Binding-site contacts:
Ligand atom C4 contacts residue ASN1118 of chain 1.K at 4.2 Å.
Ligand atom O7 contacts residue ASN1118 of chain 1.K at 3.7 Å.
Ligand atom C5 contacts residue ASN1118 of chain 1.K at 3.6 Å.
Ligand atom C7 contacts residue ASN1118 of chain 1.K at 3.5 Å.
Ligand atom N2 contacts residue ASN1118 of chain 1.K at 2.9 Å (h-bond).
Ligand atom O5 contacts residue ASN1118 of chain 1.K at 2.4 Å (h-bond).
Ligand atom C3 contacts residue ASN1118 of chain 1.K at 3.8 Å.
Ligand atom C1 contacts residue ASN1118 of chain 1.K at 1.4 Å.
Ligand atom C2 contacts residue ASN1118 of chain 1.K at 2.5 Å.

Sequence of chain 1.K:
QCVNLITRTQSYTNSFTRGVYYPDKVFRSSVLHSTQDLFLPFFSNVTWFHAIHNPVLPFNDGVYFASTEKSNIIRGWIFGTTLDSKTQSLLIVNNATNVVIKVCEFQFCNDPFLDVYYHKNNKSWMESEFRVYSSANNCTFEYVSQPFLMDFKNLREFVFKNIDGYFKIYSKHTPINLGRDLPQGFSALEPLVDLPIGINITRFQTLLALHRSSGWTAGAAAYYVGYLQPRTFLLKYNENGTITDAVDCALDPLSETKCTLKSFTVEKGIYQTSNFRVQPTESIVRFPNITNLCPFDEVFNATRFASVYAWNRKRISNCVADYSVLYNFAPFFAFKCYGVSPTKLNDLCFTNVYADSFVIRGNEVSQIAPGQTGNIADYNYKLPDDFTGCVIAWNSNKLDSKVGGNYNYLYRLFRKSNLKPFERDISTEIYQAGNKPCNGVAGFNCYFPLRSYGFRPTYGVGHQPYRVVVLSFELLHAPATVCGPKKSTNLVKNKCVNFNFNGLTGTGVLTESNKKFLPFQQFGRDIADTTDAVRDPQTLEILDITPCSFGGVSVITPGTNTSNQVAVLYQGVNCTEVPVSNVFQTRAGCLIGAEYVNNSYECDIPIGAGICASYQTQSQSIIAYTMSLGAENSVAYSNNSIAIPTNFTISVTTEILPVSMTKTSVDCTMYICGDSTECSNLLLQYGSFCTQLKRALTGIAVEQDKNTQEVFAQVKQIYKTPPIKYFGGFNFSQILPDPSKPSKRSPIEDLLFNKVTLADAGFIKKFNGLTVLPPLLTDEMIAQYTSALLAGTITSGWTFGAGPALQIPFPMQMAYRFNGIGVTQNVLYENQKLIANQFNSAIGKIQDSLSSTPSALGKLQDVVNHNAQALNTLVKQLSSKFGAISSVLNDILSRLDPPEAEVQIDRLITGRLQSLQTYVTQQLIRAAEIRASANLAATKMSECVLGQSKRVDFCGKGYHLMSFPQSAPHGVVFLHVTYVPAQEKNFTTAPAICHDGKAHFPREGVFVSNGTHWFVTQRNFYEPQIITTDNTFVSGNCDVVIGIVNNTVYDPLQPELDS

A small-molecule ligand and the protein it binds are described below.
Small molecule (SMILES): CC(=O)N[C@@H]1[C@@H](O)[C@H](O)[C@@H](CO)O[C@H]1O